Binding-site contacts:
Ligand atom C contacts residue SER46 of chain 1.C at 4.3 Å.
Ligand atom CE2 contacts residue SER46 of chain 1.C at 3.7 Å.
Ligand atom CE2 contacts residue PRO47 of chain 1.C at 3.5 Å (hydrophobic).
Ligand atom CE2 contacts residue PRO45 of chain 1.C at 3.1 Å (hydrophobic).
Ligand atom C contacts residue TYR1 of chain 1.K at 1.3 Å (hydrophobic).
Ligand atom N contacts residue TYR1 of chain 1.K at 3.7 Å.
Ligand atom O contacts residue SER46 of chain 1.C at 3.7 Å.
Ligand atom CD1 contacts residue PRO47 of chain 1.C at 4.2 Å (hydrophobic).
Ligand atom CA contacts residue LEU44 of chain 1.C at 3.7 Å (hydrophobic).
Ligand atom CB contacts residue LEU44 of chain 1.C at 3.7 Å (hydrophobic).
Ligand atom CZ contacts residue PRO45 of chain 1.C at 4.3 Å (hydrophobic).
Ligand atom CA contacts residue TYR1 of chain 1.K at 2.4 Å (hydrophobic).
Ligand atom C contacts residue GLU41 of chain 1.C at 3.8 Å.
Ligand atom CD2 contacts residue PRO47 of chain 1.C at 3.9 Å (hydrophobic).
Ligand atom O contacts residue PRO47 of chain 1.C at 3.4 Å.
Ligand atom CG contacts residue PRO47 of chain 1.C at 4.2 Å (hydrophobic).
Ligand atom CG contacts residue TYR1 of chain 1.K at 3.7 Å (hydrophobic).
Ligand atom CD2 contacts residue LEU44 of chain 1.C at 3.6 Å (hydrophobic).
Ligand atom N contacts residue LEU44 of chain 1.C at 2.7 Å (h-bond).
Ligand atom CE1 contacts residue PRO47 of chain 1.C at 3.6 Å (hydrophobic).
Ligand atom CA contacts residue SER46 of chain 1.C at 4.0 Å.
Ligand atom O contacts residue CYS48 of chain 1.C at 2.8 Å (h-bond).
Ligand atom CD2 contacts residue SER46 of chain 1.C at 3.6 Å.
Ligand atom CE1 contacts residue TYR1 of chain 1.K at 3.6 Å (hydrophobic).
Ligand atom CG contacts residue SER46 of chain 1.C at 4.1 Å.
Ligand atom C contacts residue PRO47 of chain 1.C at 4.4 Å (hydrophobic).
Ligand atom CG contacts residue LEU44 of chain 1.C at 4.1 Å (hydrophobic).
Ligand atom CD2 contacts residue PRO45 of chain 1.C at 3.3 Å (hydrophobic).
Ligand atom CB contacts residue TYR1 of chain 1.K at 3.1 Å (hydrophobic).
Ligand atom CB contacts residue GLU41 of chain 1.C at 4.1 Å.
Ligand atom N contacts residue PRO47 of chain 1.C at 4.4 Å.
Ligand atom CZ contacts residue PRO47 of chain 1.C at 3.3 Å (hydrophobic).
Ligand atom CD1 contacts residue TYR1 of chain 1.K at 3.0 Å (hydrophobic).
Ligand atom CA contacts residue GLU41 of chain 1.C at 3.4 Å.
Ligand atom N contacts residue ARG2 of chain 1.C at 3.7 Å.
Ligand atom N contacts residue SER46 of chain 1.C at 2.8 Å (h-bond).
Ligand atom C contacts residue CYS48 of chain 1.C at 3.9 Å (hydrophobic).
Ligand atom N contacts residue GLU41 of chain 1.C at 3.2 Å (salt-bridge).
Ligand atom O contacts residue GLU41 of chain 1.C at 3.7 Å.
Ligand atom O contacts residue TYR1 of chain 1.K at 2.2 Å (h-bond).

Sequence of chain 1.C:
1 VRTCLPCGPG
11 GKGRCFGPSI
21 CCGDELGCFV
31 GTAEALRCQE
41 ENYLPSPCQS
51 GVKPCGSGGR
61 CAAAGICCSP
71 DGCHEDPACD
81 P

A protein and the small-molecule ligand that binds it are described below.
Small molecule (SMILES): N[C@@H](Cc1ccccc1)C(=O)O